Sequence of chain 3.A:
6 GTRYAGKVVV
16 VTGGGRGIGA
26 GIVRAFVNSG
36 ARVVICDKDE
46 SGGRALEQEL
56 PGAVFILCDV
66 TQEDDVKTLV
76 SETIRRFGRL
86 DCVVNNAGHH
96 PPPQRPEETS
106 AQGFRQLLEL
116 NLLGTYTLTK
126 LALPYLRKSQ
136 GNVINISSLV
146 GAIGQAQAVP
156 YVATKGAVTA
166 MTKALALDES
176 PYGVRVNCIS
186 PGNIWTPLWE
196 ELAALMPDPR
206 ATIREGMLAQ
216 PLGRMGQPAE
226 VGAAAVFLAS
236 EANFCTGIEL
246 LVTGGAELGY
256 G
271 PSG

This protein binds this small molecule.
Small molecule (SMILES): OC[C@H]1O[C@@H](O)[C@H](O)[C@@H](O)[C@@H]1O

Binding-site contacts:
Ligand atom C1 contacts residue THR191 of chain 3.A at 3.9 Å.
Ligand atom O5 contacts residue TRP190 of chain 3.A at 3.6 Å.
Ligand atom O5 contacts residue THR191 of chain 3.A at 3.4 Å.
Ligand atom C6 contacts residue THR191 of chain 3.A at 3.6 Å.
Ligand atom O6 contacts residue THR191 of chain 3.A at 3.7 Å.
Ligand atom C1 contacts residue PRO192 of chain 3.A at 4.1 Å (hydrophobic).
Ligand atom O6 contacts residue PRO192 of chain 3.A at 3.7 Å.
Ligand atom C6 contacts residue PRO192 of chain 3.A at 4.0 Å (hydrophobic).
Ligand atom C5 contacts residue THR191 of chain 3.A at 4.0 Å.
Ligand atom O5 contacts residue PRO192 of chain 3.A at 3.4 Å.
Ligand atom C1 contacts residue TRP190 of chain 3.A at 3.4 Å (hydrophobic).
Ligand atom O4 contacts residue TRP190 of chain 3.A at 3.4 Å (h-bond).
Ligand atom O6 contacts residue GLU195 of chain 3.A at 2.7 Å (salt-bridge).
Ligand atom O1 contacts residue TRP190 of chain 3.A at 3.9 Å.
Ligand atom O1 contacts residue PRO223 of chain 3.A at 3.6 Å.
Ligand atom C4 contacts residue TRP190 of chain 3.A at 4.1 Å (hydrophobic).
Ligand atom C1 contacts residue PRO223 of chain 3.A at 4.1 Å (hydrophobic).
Ligand atom C5 contacts residue PRO192 of chain 3.A at 4.4 Å (hydrophobic).
Ligand atom O1 contacts residue PRO192 of chain 3.A at 3.5 Å.
Ligand atom C5 contacts residue TRP190 of chain 3.A at 3.5 Å (hydrophobic).
Ligand atom C6 contacts residue TRP190 of chain 3.A at 3.2 Å (hydrophobic).
Ligand atom O1 contacts residue THR191 of chain 3.A at 3.9 Å.
Ligand atom O2 contacts residue PRO223 of chain 3.A at 4.3 Å.
Ligand atom O1 contacts residue GLY22 of chain 3.A at 3.4 Å.
Ligand atom O6 contacts residue TRP190 of chain 3.A at 4.4 Å.
Ligand atom C6 contacts residue GLU195 of chain 3.A at 3.5 Å.